This small molecule binds to this protein.
Small molecule (SMILES): CC(=O)N[C@H]1[C@H](O[C@H]2[C@H](O)[C@@H](NC(C)=O)CO[C@@H]2CO)O[C@H](CO)[C@@H](O)[C@@H]1O

Binding-site contacts:
Ligand atom C5 contacts residue ASN1099 of chain 1.A at 3.7 Å.
Ligand atom C1 contacts residue HIS1102 of chain 1.A at 4.0 Å.
Ligand atom C2 contacts residue ASN1099 of chain 1.A at 2.5 Å.
Ligand atom C7 contacts residue ASN1099 of chain 1.A at 3.6 Å.
Ligand atom C6 contacts residue HIS1102 of chain 1.A at 4.2 Å.
Ligand atom C1 contacts residue SER1101 of chain 1.A at 4.2 Å.
Ligand atom O6 contacts residue HIS1102 of chain 1.A at 4.0 Å.
Ligand atom N2 contacts residue ASN1099 of chain 1.A at 2.9 Å (h-bond).
Ligand atom C4 contacts residue ASN1099 of chain 1.A at 4.2 Å.
Ligand atom O5 contacts residue HIS1102 of chain 1.A at 3.8 Å.
Ligand atom O5 contacts residue SER1101 of chain 1.A at 4.2 Å.
Ligand atom C1 contacts residue ASN1099 of chain 1.A at 1.4 Å.
Ligand atom C5 contacts residue SER1101 of chain 1.A at 4.2 Å.
Ligand atom O6 contacts residue SER1101 of chain 1.A at 4.1 Å.
Ligand atom C3 contacts residue ASN1099 of chain 1.A at 3.8 Å.
Ligand atom O5 contacts residue ASN1099 of chain 1.A at 2.4 Å (h-bond).
Ligand atom C8 contacts residue ASN1099 of chain 1.A at 4.5 Å.
Ligand atom O7 contacts residue ASN1099 of chain 1.A at 3.9 Å.

Sequence of chain 1.A:
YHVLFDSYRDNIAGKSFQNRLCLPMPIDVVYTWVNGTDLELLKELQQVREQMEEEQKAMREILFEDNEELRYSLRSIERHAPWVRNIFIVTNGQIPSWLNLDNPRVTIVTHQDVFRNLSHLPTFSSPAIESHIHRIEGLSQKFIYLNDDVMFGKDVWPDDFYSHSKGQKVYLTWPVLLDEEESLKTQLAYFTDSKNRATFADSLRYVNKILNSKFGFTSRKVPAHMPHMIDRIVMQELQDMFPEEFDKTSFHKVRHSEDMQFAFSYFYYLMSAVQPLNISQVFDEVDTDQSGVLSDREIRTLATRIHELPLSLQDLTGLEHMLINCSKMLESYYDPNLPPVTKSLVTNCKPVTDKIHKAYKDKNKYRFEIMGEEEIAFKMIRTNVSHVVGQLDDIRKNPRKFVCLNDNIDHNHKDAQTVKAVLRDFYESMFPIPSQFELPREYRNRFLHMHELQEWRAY